Sequence of chain 1.A:
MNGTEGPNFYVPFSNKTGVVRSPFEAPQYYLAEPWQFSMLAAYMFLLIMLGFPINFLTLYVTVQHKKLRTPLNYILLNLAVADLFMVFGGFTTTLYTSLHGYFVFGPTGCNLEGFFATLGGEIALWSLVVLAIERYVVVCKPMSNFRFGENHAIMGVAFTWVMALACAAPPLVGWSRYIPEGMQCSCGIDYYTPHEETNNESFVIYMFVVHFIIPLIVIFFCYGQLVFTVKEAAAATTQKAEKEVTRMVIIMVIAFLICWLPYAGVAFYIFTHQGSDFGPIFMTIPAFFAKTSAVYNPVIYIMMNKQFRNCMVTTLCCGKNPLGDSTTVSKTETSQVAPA

Binding-site contacts:
Ligand atom C5 contacts residue GLY19 of chain 1.A at 3.6 Å.
Ligand atom C4 contacts residue GLY19 of chain 1.A at 4.3 Å.
Ligand atom C8 contacts residue ASN16 of chain 1.A at 3.9 Å.
Ligand atom C3 contacts residue GLY19 of chain 1.A at 4.1 Å.
Ligand atom C1 contacts residue ASN16 of chain 1.A at 1.4 Å.
Ligand atom C2 contacts residue GLY19 of chain 1.A at 4.4 Å.
Ligand atom O4 contacts residue GLY19 of chain 1.A at 4.5 Å.
Ligand atom O3 contacts residue VAL21 of chain 1.A at 3.9 Å.
Ligand atom C2 contacts residue VAL21 of chain 1.A at 3.5 Å (hydrophobic).
Ligand atom O7 contacts residue PHE10 of chain 1.A at 4.4 Å.
Ligand atom O7 contacts residue THR5 of chain 1.A at 3.9 Å.
Ligand atom C5 contacts residue ASN16 of chain 1.A at 3.6 Å.
Ligand atom C1 contacts residue VAL21 of chain 1.A at 3.8 Å (hydrophobic).
Ligand atom C8 contacts residue THR5 of chain 1.A at 3.2 Å.
Ligand atom C7 contacts residue VAL21 of chain 1.A at 3.5 Å (hydrophobic).
Ligand atom C6 contacts residue GLY19 of chain 1.A at 4.2 Å.
Ligand atom N2 contacts residue THR5 of chain 1.A at 4.3 Å.
Ligand atom O6 contacts residue GLY19 of chain 1.A at 4.3 Å.
Ligand atom O7 contacts residue ARG22 of chain 1.A at 4.1 Å.
Ligand atom C2 contacts residue ASN16 of chain 1.A at 2.4 Å.
Ligand atom C3 contacts residue VAL21 of chain 1.A at 3.4 Å (hydrophobic).
Ligand atom N2 contacts residue ASN16 of chain 1.A at 2.7 Å (h-bond).
Ligand atom O5 contacts residue ASN16 of chain 1.A at 2.4 Å (h-bond).
Ligand atom C3 contacts residue ASN16 of chain 1.A at 3.7 Å.
Ligand atom C7 contacts residue THR5 of chain 1.A at 3.6 Å.
Ligand atom C1 contacts residue GLY19 of chain 1.A at 3.4 Å.
Ligand atom C7 contacts residue ASN16 of chain 1.A at 3.8 Å.
Ligand atom O5 contacts residue GLY19 of chain 1.A at 3.4 Å.
Ligand atom N2 contacts residue VAL21 of chain 1.A at 2.7 Å (h-bond).
Ligand atom O7 contacts residue VAL21 of chain 1.A at 3.5 Å (h-bond).
Ligand atom C4 contacts residue ASN16 of chain 1.A at 4.2 Å.

The small molecule below binds the protein below.
Small molecule (SMILES): CC(=O)N[C@H]1[C@H](O[C@H]2[C@H](O)[C@@H](NC(C)=O)CO[C@@H]2CO)O[C@H](CO)[C@@H](O[C@H]2O[C@H](CO)[C@@H](O)[C@H](O)[C@@H]2O)[C@@H]1O